The small molecule below binds the protein below.
Small molecule (SMILES): CC(=O)N[C@@H]1[C@@H](O)[C@H](O)[C@@H](CO)O[C@H]1O

Sequence of chain 10.K:
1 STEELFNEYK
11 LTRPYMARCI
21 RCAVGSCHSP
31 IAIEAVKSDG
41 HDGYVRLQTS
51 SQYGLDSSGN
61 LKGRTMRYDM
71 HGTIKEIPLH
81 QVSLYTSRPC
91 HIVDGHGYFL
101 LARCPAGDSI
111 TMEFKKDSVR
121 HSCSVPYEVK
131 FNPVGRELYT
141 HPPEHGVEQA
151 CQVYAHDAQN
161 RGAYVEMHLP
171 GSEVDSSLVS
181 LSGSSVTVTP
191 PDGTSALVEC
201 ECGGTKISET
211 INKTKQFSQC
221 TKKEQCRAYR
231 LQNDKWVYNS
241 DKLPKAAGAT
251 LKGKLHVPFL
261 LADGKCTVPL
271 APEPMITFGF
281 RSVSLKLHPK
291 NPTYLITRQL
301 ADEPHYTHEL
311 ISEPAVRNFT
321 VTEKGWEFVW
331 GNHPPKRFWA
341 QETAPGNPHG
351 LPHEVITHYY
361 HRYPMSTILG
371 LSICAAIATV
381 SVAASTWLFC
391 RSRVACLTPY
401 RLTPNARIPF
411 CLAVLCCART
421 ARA

Binding-site contacts:
Ligand atom C6 contacts residue SER284 of chain 10.K at 3.4 Å.
Ligand atom O6 contacts residue ASN318 of chain 10.K at 3.0 Å (h-bond).
Ligand atom C6 contacts residue ASN318 of chain 10.K at 3.2 Å.
Ligand atom O6 contacts residue SER284 of chain 10.K at 2.9 Å (h-bond).
Ligand atom O4 contacts residue ASN318 of chain 10.K at 4.5 Å.